Sequence of chain 1.C:
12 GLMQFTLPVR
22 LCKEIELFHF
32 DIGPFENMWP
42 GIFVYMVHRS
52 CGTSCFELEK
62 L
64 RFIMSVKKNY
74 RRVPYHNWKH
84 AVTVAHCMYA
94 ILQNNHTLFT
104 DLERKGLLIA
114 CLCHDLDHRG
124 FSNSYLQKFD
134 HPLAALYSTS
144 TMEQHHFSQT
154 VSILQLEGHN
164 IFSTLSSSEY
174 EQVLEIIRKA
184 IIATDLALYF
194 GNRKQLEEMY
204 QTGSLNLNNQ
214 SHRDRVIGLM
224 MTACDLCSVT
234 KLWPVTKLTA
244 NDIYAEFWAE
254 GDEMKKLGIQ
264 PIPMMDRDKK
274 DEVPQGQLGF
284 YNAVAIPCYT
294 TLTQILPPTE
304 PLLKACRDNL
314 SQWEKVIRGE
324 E

This small molecule binds to this protein.
Small molecule (SMILES): COCc1cnn(C)c1C(=O)Nc1ccn2nc(-c3ccccc3)nc2c1

Binding-site contacts:
Ligand atom C17 contacts residue TYR247 of chain 1.C at 3.2 Å (hydrophobic).
Ligand atom C6 contacts residue SER231 of chain 1.C at 3.6 Å.
Ligand atom C9 contacts residue LEU189 of chain 1.C at 3.7 Å (hydrophobic).
Ligand atom C16 contacts residue TYR247 of chain 1.C at 3.5 Å (hydrophobic).
Ligand atom N5 contacts residue ILE246 of chain 1.C at 3.5 Å.
Ligand atom C15 contacts residue MET267 of chain 1.C at 3.3 Å (hydrophobic).
Ligand atom C26 contacts residue GLU275 of chain 1.C at 3.4 Å.
Ligand atom N21 contacts residue TYR247 of chain 1.C at 2.5 Å (h-bond).
Ligand atom C13 contacts residue PHE283 of chain 1.C at 3.7 Å (hydrophobic).
Ligand atom N21 contacts residue GLN280 of chain 1.C at 3.8 Å.
Ligand atom C20 contacts residue TYR247 of chain 1.C at 3.8 Å (hydrophobic).
Ligand atom C27 contacts residue MET267 of chain 1.C at 3.8 Å (hydrophobic).
Ligand atom C16 contacts residue GLN280 of chain 1.C at 3.1 Å.
Ligand atom N1 contacts residue ILE246 of chain 1.C at 3.2 Å.
Ligand atom C22 contacts residue MET267 of chain 1.C at 3.6 Å (hydrophobic).
Ligand atom C25 contacts residue GLU275 of chain 1.C at 3.5 Å.
Ligand atom C26 contacts residue VAL276 of chain 1.C at 3.8 Å (hydrophobic).
Ligand atom C17 contacts residue GLN280 of chain 1.C at 3.6 Å.
Ligand atom C3 contacts residue PHE283 of chain 1.C at 3.7 Å (hydrophobic).
Ligand atom C2 contacts residue PHE283 of chain 1.C at 3.6 Å (hydrophobic).
Ligand atom N5 contacts residue SER231 of chain 1.C at 3.2 Å (h-bond).
Ligand atom C23 contacts residue GLY279 of chain 1.C at 3.8 Å.
Ligand atom C6 contacts residue ILE246 of chain 1.C at 3.4 Å (hydrophobic).
Ligand atom C26 contacts residue LYS272 of chain 1.C at 3.7 Å.
Ligand atom C22 contacts residue GLY279 of chain 1.C at 3.4 Å.
Ligand atom N12 contacts residue PHE283 of chain 1.C at 3.4 Å.
Ligand atom C24 contacts residue PRO266 of chain 1.C at 3.6 Å (hydrophobic).
Ligand atom O11 contacts residue GLN280 of chain 1.C at 3.2 Å (h-bond).
Ligand atom C4 contacts residue LEU229 of chain 1.C at 3.7 Å (hydrophobic).
Ligand atom C20 contacts residue MET267 of chain 1.C at 3.8 Å (hydrophobic).
Ligand atom N21 contacts residue GLY279 of chain 1.C at 3.8 Å.
Ligand atom C6 contacts residue VAL232 of chain 1.C at 3.7 Å (hydrophobic).
Ligand atom C14 contacts residue PHE283 of chain 1.C at 3.3 Å (hydrophobic).
Ligand atom N18 contacts residue MET267 of chain 1.C at 3.6 Å (h-bond).
Ligand atom N19 contacts residue MET267 of chain 1.C at 3.6 Å.
Ligand atom O8 contacts residue PHE283 of chain 1.C at 3.2 Å.
Ligand atom C14 contacts residue MET267 of chain 1.C at 3.7 Å (hydrophobic).
Ligand atom C25 contacts residue PRO266 of chain 1.C at 3.8 Å (hydrophobic).
Ligand atom N1 contacts residue SER231 of chain 1.C at 3.8 Å.
Ligand atom C20 contacts residue GLY279 of chain 1.C at 3.4 Å.